The small molecule below binds the protein below.
Small molecule (SMILES): N[C@@H](C[C@]1(C(=O)O)C[C@H]2OC[C@@H](O)[C@@H](O)[C@H]2O1)C(=O)O

Binding-site contacts:
Ligand atom CAR contacts residue VAL137 of chain 1.A at 3.7 Å (hydrophobic).
Ligand atom OXT contacts residue ALA141 of chain 1.A at 2.8 Å (h-bond).
Ligand atom CAQ contacts residue GLU12 of chain 1.A at 3.7 Å.
Ligand atom CAG contacts residue THR193 of chain 1.A at 3.6 Å.
Ligand atom OAC contacts residue GLU190 of chain 1.A at 2.9 Å (salt-bridge).
Ligand atom OXT contacts residue TYR60 of chain 1.A at 3.3 Å.
Ligand atom OXT contacts residue ARG95 of chain 1.A at 2.7 Å (salt-bridge).
Ligand atom C contacts residue ARG95 of chain 1.A at 3.5 Å.
Ligand atom OAI contacts residue GLU190 of chain 1.A at 3.2 Å (salt-bridge).
Ligand atom OAE contacts residue GLY140 of chain 1.A at 3.5 Å.
Ligand atom N contacts residue GLU190 of chain 1.A at 2.8 Å (salt-bridge).
Ligand atom CAD contacts residue THR142 of chain 1.A at 3.4 Å.
Ligand atom CAH contacts residue GLU12 of chain 1.A at 3.5 Å.
Ligand atom OAA contacts residue THR142 of chain 1.A at 2.6 Å (h-bond).
Ligand atom O contacts residue ALA90 of chain 1.A at 2.9 Å (h-bond).
Ligand atom O contacts residue TYR60 of chain 1.A at 3.6 Å.
Ligand atom OAB contacts residue GLU190 of chain 1.A at 2.8 Å (salt-bridge).
Ligand atom C contacts residue TYR60 of chain 1.A at 3.5 Å (hydrophobic).
Ligand atom OAA contacts residue GLU190 of chain 1.A at 3.4 Å.
Ligand atom CA contacts residue GLU190 of chain 1.A at 3.2 Å.
Ligand atom CB contacts residue TYR60 of chain 1.A at 3.5 Å (hydrophobic).
Ligand atom CAF contacts residue GLU190 of chain 1.A at 3.7 Å.
Ligand atom C contacts residue ALA141 of chain 1.A at 3.6 Å (hydrophobic).
Ligand atom N contacts residue PRO88 of chain 1.A at 2.8 Å (h-bond).
Ligand atom O contacts residue LEU89 of chain 1.A at 3.5 Å.
Ligand atom OAP contacts residue VAL137 of chain 1.A at 3.4 Å.
Ligand atom CAO contacts residue ASN173 of chain 1.A at 3.3 Å.
Ligand atom CAF contacts residue MET189 of chain 1.A at 3.7 Å (hydrophobic).
Ligand atom CAF contacts residue ASN173 of chain 1.A at 3.8 Å.
Ligand atom CAO contacts residue MET189 of chain 1.A at 3.6 Å (hydrophobic).
Ligand atom OAB contacts residue MET189 of chain 1.A at 3.5 Å.
Ligand atom OAE contacts residue THR142 of chain 1.A at 3.1 Å (h-bond).
Ligand atom O contacts residue PRO88 of chain 1.A at 3.5 Å (h-bond).
Ligand atom CAR contacts residue TYR60 of chain 1.A at 3.8 Å (hydrophobic).
Ligand atom OAC contacts residue THR193 of chain 1.A at 2.7 Å (h-bond).
Ligand atom OXT contacts residue GLY140 of chain 1.A at 3.5 Å.
Ligand atom CAQ contacts residue VAL137 of chain 1.A at 3.8 Å (hydrophobic).
Ligand atom OAC contacts residue TYR216 of chain 1.A at 3.9 Å.
Ligand atom OAE contacts residue ALA141 of chain 1.A at 3.3 Å (h-bond).
Ligand atom O contacts residue ARG95 of chain 1.A at 2.9 Å (salt-bridge).

Sequence of chain 1.A:
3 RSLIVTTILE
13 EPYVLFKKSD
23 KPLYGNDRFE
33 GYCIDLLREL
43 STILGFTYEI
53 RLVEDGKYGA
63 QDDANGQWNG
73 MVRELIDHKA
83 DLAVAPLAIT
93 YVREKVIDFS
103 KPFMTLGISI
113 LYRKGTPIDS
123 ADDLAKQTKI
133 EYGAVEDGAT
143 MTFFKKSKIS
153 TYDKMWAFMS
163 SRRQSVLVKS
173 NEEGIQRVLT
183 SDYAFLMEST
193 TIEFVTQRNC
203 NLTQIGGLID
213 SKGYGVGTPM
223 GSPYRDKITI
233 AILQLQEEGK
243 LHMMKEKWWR